Binding-site contacts:
Ligand atom C7 contacts residue ARG52 of chain 1.P at 3.7 Å.
Ligand atom OG1 contacts residue LEU101 of chain 1.P at 3.4 Å (h-bond).
Ligand atom CA contacts residue THR102 of chain 1.P at 3.5 Å.
Ligand atom N contacts residue ASP104 of chain 1.P at 3.1 Å (salt-bridge).
Ligand atom O7 contacts residue ARG52 of chain 1.P at 3.4 Å (salt-bridge).
Ligand atom CA contacts residue ASN38 of chain 1.Q at 3.3 Å.
Ligand atom N6 contacts residue ARG52 of chain 1.P at 3.6 Å.
Ligand atom C5 contacts residue LYS96 of chain 1.Q at 3.5 Å.
Ligand atom C contacts residue ASP104 of chain 1.P at 3.7 Å.
Ligand atom O contacts residue THR102 of chain 1.P at 3.0 Å (h-bond).
Ligand atom C4 contacts residue TYR100 of chain 1.Q at 3.5 Å (hydrophobic).
Ligand atom CA contacts residue ASP104 of chain 1.P at 3.5 Å.
Ligand atom OG1 contacts residue ASP104 of chain 1.P at 2.7 Å (salt-bridge).
Ligand atom OG1 contacts residue PHE103 of chain 1.P at 2.9 Å (h-bond).
Ligand atom O contacts residue TRP33 of chain 1.P at 3.0 Å (h-bond).
Ligand atom CB contacts residue ASP31 of chain 1.P at 2.9 Å.
Ligand atom CB contacts residue ASN38 of chain 1.Q at 3.5 Å.
Ligand atom CG contacts residue ASN31 of chain 1.Q at 3.7 Å.
Ligand atom CB contacts residue ASP104 of chain 1.P at 3.5 Å.
Ligand atom C contacts residue ASP31 of chain 1.P at 3.6 Å.
Ligand atom O contacts residue SER95 of chain 1.Q at 2.6 Å (h-bond).
Ligand atom CA contacts residue LEU101 of chain 1.P at 3.5 Å (hydrophobic).
Ligand atom CA contacts residue ASP31 of chain 1.P at 3.1 Å.
Ligand atom CA contacts residue SER95 of chain 1.Q at 3.5 Å.
Ligand atom OD1 contacts residue SER36 of chain 1.Q at 3.2 Å.
Ligand atom CG contacts residue ASP104 of chain 1.P at 3.5 Å.
Ligand atom CD1 contacts residue ASP104 of chain 1.P at 3.2 Å.
Ligand atom CG2 contacts residue PHE50 of chain 1.Q at 3.3 Å (hydrophobic).
Ligand atom OD1 contacts residue ASN31 of chain 1.Q at 3.5 Å.
Ligand atom C5 contacts residue SER95 of chain 1.Q at 3.6 Å.
Ligand atom O contacts residue ASP31 of chain 1.P at 3.7 Å.
Ligand atom CG2 contacts residue ASP104 of chain 1.P at 3.6 Å.
Ligand atom C contacts residue ASN38 of chain 1.Q at 3.4 Å.
Ligand atom C contacts residue SER95 of chain 1.Q at 3.7 Å.
Ligand atom O contacts residue ASN38 of chain 1.Q at 2.7 Å (h-bond).
Ligand atom O contacts residue LEU101 of chain 1.P at 3.4 Å.
Ligand atom CD1 contacts residue PHE50 of chain 1.Q at 3.6 Å (hydrophobic).
Ligand atom N contacts residue ASP104 of chain 1.P at 3.2 Å (salt-bridge).
Ligand atom NE contacts residue TRP33 of chain 1.P at 3.7 Å.
Ligand atom O contacts residue ALA32 of chain 1.P at 3.3 Å.

Sequence of chain 1.P:
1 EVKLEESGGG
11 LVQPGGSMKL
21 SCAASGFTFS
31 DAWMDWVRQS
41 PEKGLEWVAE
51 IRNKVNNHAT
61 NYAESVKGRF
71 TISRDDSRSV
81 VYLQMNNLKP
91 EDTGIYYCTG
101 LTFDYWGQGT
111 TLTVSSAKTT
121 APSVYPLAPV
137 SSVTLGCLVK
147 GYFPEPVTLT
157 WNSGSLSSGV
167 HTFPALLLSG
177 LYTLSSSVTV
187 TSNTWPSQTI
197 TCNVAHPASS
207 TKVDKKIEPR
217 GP

The protein below binds the small molecule below.
Small molecule (SMILES): CC(C)C[C@H](NC(=O)CNC(=O)[C@H](CCCN=C(N)N)NC(=O)[C@H](C)N)C(=O)N[C@H](C(=O)NCC(=O)N[C@@H](CCCNC(N)=O)C(=O)N1C[C@H](O)C[C@H]1C=O)[C@@H](C)O

Sequence of chain 1.Q:
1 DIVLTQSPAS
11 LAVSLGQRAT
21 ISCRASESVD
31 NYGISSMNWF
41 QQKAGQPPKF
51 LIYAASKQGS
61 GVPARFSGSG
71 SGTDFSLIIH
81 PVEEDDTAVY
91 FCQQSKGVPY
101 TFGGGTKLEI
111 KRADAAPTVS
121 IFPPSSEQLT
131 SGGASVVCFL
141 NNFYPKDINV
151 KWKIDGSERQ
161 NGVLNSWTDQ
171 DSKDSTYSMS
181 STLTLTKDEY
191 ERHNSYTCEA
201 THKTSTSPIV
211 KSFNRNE